Sequence of chain 1.A:
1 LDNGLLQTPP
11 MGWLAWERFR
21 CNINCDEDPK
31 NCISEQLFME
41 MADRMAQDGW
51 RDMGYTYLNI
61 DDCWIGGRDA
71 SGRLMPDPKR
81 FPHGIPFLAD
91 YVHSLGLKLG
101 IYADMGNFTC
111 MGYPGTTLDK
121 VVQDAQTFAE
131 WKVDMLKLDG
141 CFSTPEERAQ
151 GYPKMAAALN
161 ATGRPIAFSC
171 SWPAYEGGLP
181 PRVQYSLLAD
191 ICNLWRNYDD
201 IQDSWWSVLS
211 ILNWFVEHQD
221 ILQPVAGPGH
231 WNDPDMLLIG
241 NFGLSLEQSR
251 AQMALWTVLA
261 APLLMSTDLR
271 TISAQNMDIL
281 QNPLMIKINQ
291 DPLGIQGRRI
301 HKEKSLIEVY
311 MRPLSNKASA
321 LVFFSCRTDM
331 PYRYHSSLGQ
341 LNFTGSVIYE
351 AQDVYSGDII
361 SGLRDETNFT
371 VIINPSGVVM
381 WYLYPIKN

A protein and the small-molecule ligand that binds it are described below.
Small molecule (SMILES): OC[C@H]1O[C@@H](O)[C@H](O)[C@@H](O)[C@@H]1O

Binding-site contacts:
Ligand atom O3 contacts residue ARG20 of chain 1.A at 3.9 Å.
Ligand atom O3 contacts residue THR328 of chain 1.B at 2.9 Å (h-bond).
Ligand atom O6 contacts residue ARG327 of chain 1.B at 3.7 Å.
Ligand atom C2 contacts residue GLN202 of chain 1.A at 3.9 Å.
Ligand atom C3 contacts residue THR328 of chain 1.B at 3.7 Å.
Ligand atom O3 contacts residue GLN202 of chain 1.A at 2.8 Å (h-bond).
Ligand atom C5 contacts residue ARG327 of chain 1.B at 4.4 Å.
Ligand atom O6 contacts residue LEU306 of chain 1.B at 3.9 Å.
Ligand atom C6 contacts residue LEU306 of chain 1.B at 3.7 Å (hydrophobic).
Ligand atom O2 contacts residue ARG20 of chain 1.A at 3.2 Å (salt-bridge).
Ligand atom C3 contacts residue ARG20 of chain 1.A at 4.4 Å.
Ligand atom C6 contacts residue SER305 of chain 1.B at 4.4 Å.
Ligand atom O5 contacts residue ARG327 of chain 1.B at 4.0 Å.
Ligand atom C4 contacts residue THR328 of chain 1.B at 3.8 Å.
Ligand atom C4 contacts residue ARG327 of chain 1.B at 4.4 Å.
Ligand atom O4 contacts residue LEU306 of chain 1.B at 4.0 Å.
Ligand atom O2 contacts residue GLN202 of chain 1.A at 3.1 Å (h-bond).
Ligand atom C6 contacts residue ARG327 of chain 1.B at 3.5 Å.
Ligand atom C5 contacts residue LEU306 of chain 1.B at 4.4 Å (hydrophobic).
Ligand atom O3 contacts residue ASP329 of chain 1.B at 3.5 Å (salt-bridge).
Ligand atom O4 contacts residue ASP329 of chain 1.B at 4.3 Å.
Ligand atom C2 contacts residue ASP329 of chain 1.B at 4.1 Å.
Ligand atom C4 contacts residue ASP329 of chain 1.B at 4.1 Å.
Ligand atom C2 contacts residue ARG20 of chain 1.A at 3.6 Å.
Ligand atom O6 contacts residue LYS304 of chain 1.B at 4.5 Å.
Ligand atom C3 contacts residue GLN202 of chain 1.A at 3.7 Å.
Ligand atom O6 contacts residue SER305 of chain 1.B at 4.5 Å.
Ligand atom O4 contacts residue ARG327 of chain 1.B at 3.4 Å.
Ligand atom O4 contacts residue THR328 of chain 1.B at 2.9 Å (h-bond).
Ligand atom C3 contacts residue ASP329 of chain 1.B at 4.2 Å.

Sequence of chain 1.B:
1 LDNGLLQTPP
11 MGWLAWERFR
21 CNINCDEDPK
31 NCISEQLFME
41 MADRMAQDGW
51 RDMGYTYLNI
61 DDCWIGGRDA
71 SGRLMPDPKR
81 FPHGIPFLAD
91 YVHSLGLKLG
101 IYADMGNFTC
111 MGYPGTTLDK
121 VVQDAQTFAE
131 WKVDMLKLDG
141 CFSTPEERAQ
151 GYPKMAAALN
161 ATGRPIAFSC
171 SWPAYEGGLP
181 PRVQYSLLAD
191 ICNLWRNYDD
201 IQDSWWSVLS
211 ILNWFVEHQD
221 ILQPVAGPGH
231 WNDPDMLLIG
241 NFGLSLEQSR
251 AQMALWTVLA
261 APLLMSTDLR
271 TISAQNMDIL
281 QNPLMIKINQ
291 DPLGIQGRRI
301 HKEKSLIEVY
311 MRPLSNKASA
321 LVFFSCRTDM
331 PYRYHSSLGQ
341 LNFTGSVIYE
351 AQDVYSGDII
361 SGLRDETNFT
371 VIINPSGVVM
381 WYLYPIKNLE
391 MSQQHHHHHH